Sequence of chain 1.D:
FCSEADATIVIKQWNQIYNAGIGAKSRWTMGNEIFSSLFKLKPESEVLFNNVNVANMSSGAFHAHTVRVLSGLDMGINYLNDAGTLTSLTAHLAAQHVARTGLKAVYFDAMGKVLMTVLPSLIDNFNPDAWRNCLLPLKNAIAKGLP

Sequence of chain 1.A:
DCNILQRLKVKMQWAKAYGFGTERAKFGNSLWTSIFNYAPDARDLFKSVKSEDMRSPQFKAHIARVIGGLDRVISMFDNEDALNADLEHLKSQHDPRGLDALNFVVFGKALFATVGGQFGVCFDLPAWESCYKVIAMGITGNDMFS

Binding-site contacts:
Ligand atom N2 contacts residue ASN58 of chain 1.D at 2.9 Å (h-bond).
Ligand atom O5 contacts residue SER60 of chain 1.D at 4.3 Å.
Ligand atom C5 contacts residue ASN58 of chain 1.D at 3.6 Å.
Ligand atom C5 contacts residue SER60 of chain 1.D at 4.4 Å.
Ligand atom O7 contacts residue ASN58 of chain 1.D at 4.2 Å.
Ligand atom C4 contacts residue ASN58 of chain 1.D at 4.2 Å.
Ligand atom C3 contacts residue ASN58 of chain 1.D at 3.8 Å.
Ligand atom C6 contacts residue SER61 of chain 1.D at 3.4 Å.
Ligand atom C2 contacts residue ASP81 of chain 1.A at 3.5 Å.
Ligand atom C5 contacts residue ASN58 of chain 1.D at 4.1 Å.
Ligand atom C6 contacts residue ASN58 of chain 1.D at 3.5 Å.
Ligand atom O5 contacts residue SER61 of chain 1.D at 3.8 Å.
Ligand atom O5 contacts residue SER60 of chain 1.D at 4.3 Å.
Ligand atom C1 contacts residue ASN58 of chain 1.D at 1.4 Å.
Ligand atom C2 contacts residue ASN58 of chain 1.D at 2.5 Å.
Ligand atom C6 contacts residue ASN55 of chain 1.D at 3.9 Å.
Ligand atom O5 contacts residue ASN58 of chain 1.D at 2.4 Å (h-bond).
Ligand atom O5 contacts residue ASN58 of chain 1.D at 4.3 Å.
Ligand atom O5 contacts residue SER61 of chain 1.D at 4.5 Å.
Ligand atom O2 contacts residue ASP81 of chain 1.A at 3.6 Å.
Ligand atom O5 contacts residue GLY62 of chain 1.D at 4.3 Å.
Ligand atom C7 contacts residue ASN58 of chain 1.D at 3.9 Å.
Ligand atom C1 contacts residue ASP81 of chain 1.A at 4.0 Å.
Ligand atom C1 contacts residue SER60 of chain 1.D at 4.5 Å.
Ligand atom C6 contacts residue SER60 of chain 1.D at 4.2 Å.

The small molecule below binds the protein below.
Small molecule (SMILES): CC(=O)N[C@H]1[C@H](O[C@H]2[C@H](O)[C@@H](NC(C)=O)CO[C@@H]2CO[C@@H]2O[C@@H](C)[C@@H](O)[C@@H](O)[C@@H]2O)O[C@H](CO)[C@@H](O[C@H]2O[C@H](CO[C@H]3O[C@H](CO)[C@@H](O)[C@H](O)[C@@H]3O)[C@@H](O)[C@H](O[C@H]3O[C@H](CO)[C@@H](O)[C@H](O)[C@@H]3O)[C@@H]2O)[C@@H]1O